This protein binds this small molecule.
Small molecule (SMILES): CC(=O)N[C@H]1[C@H](O[C@H]2[C@H](O)[C@@H](NC(C)=O)CO[C@@H]2CO)O[C@H](CO)[C@@H](O)[C@@H]1O

Binding-site contacts:
Ligand atom N2 contacts residue ALA117 of chain 1.A at 4.4 Å.
Ligand atom C2 contacts residue ALA117 of chain 1.A at 3.9 Å (hydrophobic).
Ligand atom C2 contacts residue ASN118 of chain 1.A at 2.4 Å.
Ligand atom C7 contacts residue ASN118 of chain 1.A at 3.5 Å.
Ligand atom O5 contacts residue ASN118 of chain 1.A at 2.4 Å (h-bond).
Ligand atom N2 contacts residue ASN118 of chain 1.A at 2.9 Å (h-bond).
Ligand atom C5 contacts residue ASN118 of chain 1.A at 3.7 Å.
Ligand atom N2 contacts residue ASP164 of chain 1.A at 4.4 Å.
Ligand atom O5 contacts residue ALA117 of chain 1.A at 3.6 Å.
Ligand atom C4 contacts residue ASN118 of chain 1.A at 4.0 Å.
Ligand atom O6 contacts residue ALA117 of chain 1.A at 3.5 Å.
Ligand atom C1 contacts residue ALA117 of chain 1.A at 3.9 Å (hydrophobic).
Ligand atom C5 contacts residue ALA117 of chain 1.A at 4.4 Å (hydrophobic).
Ligand atom C3 contacts residue ASN118 of chain 1.A at 3.7 Å.
Ligand atom C7 contacts residue ALA117 of chain 1.A at 4.1 Å (hydrophobic).
Ligand atom C1 contacts residue ASN118 of chain 1.A at 1.4 Å.
Ligand atom O7 contacts residue ALA117 of chain 1.A at 3.2 Å (h-bond).
Ligand atom N2 contacts residue PRO167 of chain 1.A at 4.3 Å.
Ligand atom C7 contacts residue ASP164 of chain 1.A at 4.4 Å.
Ligand atom O7 contacts residue ASN118 of chain 1.A at 3.0 Å.
Ligand atom C6 contacts residue ALA117 of chain 1.A at 4.1 Å (hydrophobic).

Sequence of chain 1.A:
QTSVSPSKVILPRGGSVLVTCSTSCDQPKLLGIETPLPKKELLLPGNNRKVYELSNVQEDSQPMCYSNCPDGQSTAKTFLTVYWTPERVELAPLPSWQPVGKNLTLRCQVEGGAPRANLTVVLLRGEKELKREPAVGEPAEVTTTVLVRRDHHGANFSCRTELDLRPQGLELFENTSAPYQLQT